Binding-site contacts:
Ligand atom CZ contacts residue GLN31 of chain 1.V at 3.8 Å.
Ligand atom O contacts residue LEU74 of chain 1.V at 4.1 Å.
Ligand atom C contacts residue ARG51 of chain 1.V at 3.8 Å.
Ligand atom CG contacts residue ALA28 of chain 1.V at 3.8 Å (hydrophobic).
Ligand atom CB contacts residue GLN31 of chain 1.V at 4.2 Å.
Ligand atom O contacts residue ARG51 of chain 1.V at 3.3 Å (salt-bridge).
Ligand atom N contacts residue GLN60 of chain 1.V at 3.7 Å.
Ligand atom O contacts residue LYS62 of chain 1.V at 2.9 Å (salt-bridge).
Ligand atom O contacts residue GLY76 of chain 1.V at 2.6 Å (h-bond).
Ligand atom C contacts residue SER33 of chain 1.V at 3.8 Å.
Ligand atom N contacts residue ARG20 of chain 1.U at 3.8 Å.
Ligand atom CE2 contacts residue LEU77 of chain 1.V at 3.9 Å (hydrophobic).
Ligand atom C contacts residue LEU74 of chain 1.V at 4.3 Å (hydrophobic).
Ligand atom CZ contacts residue GLU18 of chain 1.U at 4.2 Å.
Ligand atom O contacts residue GLY32 of chain 1.V at 3.6 Å.
Ligand atom C contacts residue GLY76 of chain 1.V at 3.7 Å.
Ligand atom CA contacts residue GLN60 of chain 1.V at 3.8 Å.
Ligand atom OXT contacts residue LYS62 of chain 1.V at 2.8 Å (salt-bridge).
Ligand atom CB contacts residue GLY32 of chain 1.V at 4.0 Å.
Ligand atom CZ contacts residue GLY19 of chain 1.U at 3.2 Å.
Ligand atom CD1 contacts residue GLN31 of chain 1.V at 3.6 Å.
Ligand atom CD1 contacts residue ALA28 of chain 1.V at 4.2 Å (hydrophobic).
Ligand atom N contacts residue ARG51 of chain 1.V at 4.2 Å.
Ligand atom O contacts residue SER33 of chain 1.V at 3.5 Å (h-bond).
Ligand atom CB contacts residue GLY76 of chain 1.V at 4.0 Å.
Ligand atom CB contacts residue ALA28 of chain 1.V at 4.3 Å (hydrophobic).
Ligand atom CB contacts residue ARG20 of chain 1.U at 4.0 Å.
Ligand atom CZ contacts residue ALA28 of chain 1.V at 4.0 Å (hydrophobic).
Ligand atom CE2 contacts residue ALA28 of chain 1.V at 3.4 Å (hydrophobic).
Ligand atom OXT contacts residue SER33 of chain 1.V at 3.8 Å.
Ligand atom O contacts residue ALA75 of chain 1.V at 3.2 Å.
Ligand atom CD2 contacts residue GLY76 of chain 1.V at 4.1 Å.
Ligand atom CE2 contacts residue GLY19 of chain 1.U at 3.4 Å.
Ligand atom N contacts residue GLY76 of chain 1.V at 4.3 Å.
Ligand atom CE1 contacts residue GLN31 of chain 1.V at 3.2 Å.
Ligand atom C contacts residue GLY32 of chain 1.V at 4.2 Å.
Ligand atom C contacts residue LYS62 of chain 1.V at 3.3 Å.
Ligand atom CD2 contacts residue LEU77 of chain 1.V at 4.1 Å (hydrophobic).
Ligand atom CD2 contacts residue ALA28 of chain 1.V at 3.6 Å (hydrophobic).
Ligand atom CA contacts residue GLY76 of chain 1.V at 3.1 Å.

The protein below binds the small molecule below.
Small molecule (SMILES): NC(N)=NCCC[C@H](N)C(=O)N[C@@H](Cc1ccccc1)C(=O)NCC(=O)O

Sequence of chain 1.U:
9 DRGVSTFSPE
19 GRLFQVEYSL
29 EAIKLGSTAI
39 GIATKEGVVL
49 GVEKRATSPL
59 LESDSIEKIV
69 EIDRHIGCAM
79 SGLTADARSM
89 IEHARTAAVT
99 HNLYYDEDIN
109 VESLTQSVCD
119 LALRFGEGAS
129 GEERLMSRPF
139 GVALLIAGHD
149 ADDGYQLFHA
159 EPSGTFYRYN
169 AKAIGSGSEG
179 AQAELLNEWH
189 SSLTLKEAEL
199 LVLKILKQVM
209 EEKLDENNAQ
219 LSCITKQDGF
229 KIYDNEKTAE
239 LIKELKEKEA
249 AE

Sequence of chain 1.V:
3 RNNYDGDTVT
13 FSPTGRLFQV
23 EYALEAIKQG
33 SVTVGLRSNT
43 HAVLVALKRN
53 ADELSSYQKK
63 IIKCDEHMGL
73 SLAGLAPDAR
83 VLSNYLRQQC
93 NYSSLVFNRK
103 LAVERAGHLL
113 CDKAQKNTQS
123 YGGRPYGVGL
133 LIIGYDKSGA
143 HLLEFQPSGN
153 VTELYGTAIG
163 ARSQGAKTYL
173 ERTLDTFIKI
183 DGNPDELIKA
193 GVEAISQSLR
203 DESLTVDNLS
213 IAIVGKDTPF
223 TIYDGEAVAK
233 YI